Sequence of chain 1.A:
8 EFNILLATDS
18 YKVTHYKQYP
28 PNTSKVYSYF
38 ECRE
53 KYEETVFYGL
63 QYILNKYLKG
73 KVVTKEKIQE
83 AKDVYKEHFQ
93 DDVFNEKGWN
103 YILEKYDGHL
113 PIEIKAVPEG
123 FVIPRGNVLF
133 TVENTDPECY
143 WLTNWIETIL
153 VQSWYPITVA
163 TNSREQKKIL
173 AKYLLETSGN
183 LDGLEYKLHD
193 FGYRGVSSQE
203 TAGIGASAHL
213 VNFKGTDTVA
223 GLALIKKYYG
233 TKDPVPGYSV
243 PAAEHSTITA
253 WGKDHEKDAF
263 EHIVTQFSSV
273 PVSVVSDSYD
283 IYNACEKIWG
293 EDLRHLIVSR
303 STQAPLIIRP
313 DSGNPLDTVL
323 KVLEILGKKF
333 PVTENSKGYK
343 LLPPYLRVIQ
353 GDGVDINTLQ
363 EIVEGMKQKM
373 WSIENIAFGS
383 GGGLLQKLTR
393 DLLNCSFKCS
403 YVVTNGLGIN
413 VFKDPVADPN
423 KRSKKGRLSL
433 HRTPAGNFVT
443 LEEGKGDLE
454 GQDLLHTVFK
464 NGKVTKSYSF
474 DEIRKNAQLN

The small molecule below binds the protein below.
Small molecule (SMILES): CC(C)(C)c1ccccc1OCC(=O)Nc1ccc(O)cc1

Binding-site contacts:
Ligand atom O18 contacts residue PHE193 of chain 1.A at 3.9 Å.
Ligand atom C03 contacts residue TYR188 of chain 1.A at 4.2 Å (hydrophobic).
Ligand atom C17 contacts residue VAL242 of chain 1.A at 3.8 Å (hydrophobic).
Ligand atom C04 contacts residue GLY185 of chain 1.A at 3.5 Å.
Ligand atom C02 contacts residue TYR188 of chain 1.A at 4.2 Å (hydrophobic).
Ligand atom C16 contacts residue SER241 of chain 1.A at 4.1 Å.
Ligand atom C14 contacts residue ILE351 of chain 1.A at 3.9 Å (hydrophobic).
Ligand atom C08 contacts residue ALA379 of chain 1.A at 3.5 Å (hydrophobic).
Ligand atom O10 contacts residue ILE351 of chain 1.A at 4.1 Å.
Ligand atom C14 contacts residue VAL242 of chain 1.A at 4.2 Å (hydrophobic).
Ligand atom C16 contacts residue VAL242 of chain 1.A at 3.6 Å (hydrophobic).
Ligand atom C01 contacts residue TYR188 of chain 1.A at 4.2 Å (hydrophobic).
Ligand atom C16 contacts residue HIS191 of chain 1.A at 3.7 Å.
Ligand atom C12 contacts residue ILE351 of chain 1.A at 4.1 Å (hydrophobic).
Ligand atom C12 contacts residue ILE309 of chain 1.A at 4.3 Å (hydrophobic).
Ligand atom O10 contacts residue ILE309 of chain 1.A at 3.5 Å.
Ligand atom O10 contacts residue ALA379 of chain 1.A at 3.5 Å.
Ligand atom C04 contacts residue TYR188 of chain 1.A at 4.2 Å (hydrophobic).
Ligand atom C04 contacts residue LYS189 of chain 1.A at 4.3 Å.
Ligand atom C09 contacts residue ALA379 of chain 1.A at 3.7 Å (hydrophobic).
Ligand atom C09 contacts residue ILE309 of chain 1.A at 4.0 Å (hydrophobic).
Ligand atom C15 contacts residue PHE193 of chain 1.A at 4.0 Å (hydrophobic).
Ligand atom C05 contacts residue TYR188 of chain 1.A at 4.1 Å (hydrophobic).
Ligand atom C12 contacts residue VAL242 of chain 1.A at 4.2 Å (hydrophobic).
Ligand atom O18 contacts residue ALA244 of chain 1.A at 3.4 Å.
Ligand atom C16 contacts residue ASP219 of chain 1.A at 4.2 Å.
Ligand atom C13 contacts residue ILE351 of chain 1.A at 3.6 Å (hydrophobic).
Ligand atom C22 contacts residue PRO273 of chain 1.A at 4.1 Å (hydrophobic).
Ligand atom C16 contacts residue PHE193 of chain 1.A at 4.3 Å (hydrophobic).
Ligand atom C06 contacts residue TYR188 of chain 1.A at 4.1 Å (hydrophobic).
Ligand atom O18 contacts residue SER275 of chain 1.A at 3.8 Å.
Ligand atom C03 contacts residue GLY185 of chain 1.A at 3.5 Å.
Ligand atom C13 contacts residue ILE309 of chain 1.A at 3.7 Å (hydrophobic).
Ligand atom C17 contacts residue HIS191 of chain 1.A at 3.4 Å.
Ligand atom C15 contacts residue SER275 of chain 1.A at 4.0 Å.
Ligand atom C14 contacts residue SER275 of chain 1.A at 3.5 Å.
Ligand atom C12 contacts residue HIS191 of chain 1.A at 4.2 Å.
Ligand atom C08 contacts residue TYR188 of chain 1.A at 3.5 Å (hydrophobic).
Ligand atom C09 contacts residue TYR188 of chain 1.A at 4.3 Å (hydrophobic).
Ligand atom C15 contacts residue VAL242 of chain 1.A at 3.9 Å (hydrophobic).